Binding-site contacts:
Ligand atom N11 contacts residue LEU86 of chain 1.C at 2.8 Å (h-bond).
Ligand atom C26 contacts residue HIS87 of chain 1.C at 3.3 Å.
Ligand atom C12 contacts residue ILE13 of chain 1.C at 3.8 Å (hydrophobic).
Ligand atom C29 contacts residue LEU86 of chain 1.C at 3.8 Å (hydrophobic).
Ligand atom C20 contacts residue ILE13 of chain 1.C at 3.6 Å (hydrophobic).
Ligand atom C03 contacts residue VAL21 of chain 1.C at 3.8 Å (hydrophobic).
Ligand atom C30 contacts residue ALA34 of chain 1.C at 3.7 Å (hydrophobic).
Ligand atom C27 contacts residue HIS87 of chain 1.C at 3.2 Å.
Ligand atom C08 contacts residue LEU137 of chain 1.C at 3.8 Å (hydrophobic).
Ligand atom C29 contacts residue ALA34 of chain 1.C at 3.7 Å (hydrophobic).
Ligand atom C10 contacts residue LEU86 of chain 1.C at 3.6 Å (hydrophobic).
Ligand atom C30 contacts residue LEU137 of chain 1.C at 3.3 Å (hydrophobic).
Ligand atom O23 contacts residue ASP89 of chain 1.C at 3.6 Å.
Ligand atom C12 contacts residue LEU86 of chain 1.C at 3.4 Å (hydrophobic).
Ligand atom O22 contacts residue ASP89 of chain 1.C at 2.8 Å (salt-bridge).
Ligand atom C18 contacts residue LYS92 of chain 1.C at 3.8 Å.
Ligand atom C17 contacts residue LYS92 of chain 1.C at 3.5 Å.
Ligand atom N28 contacts residue LEU86 of chain 1.C at 3.1 Å (h-bond).
Ligand atom C31 contacts residue LEU137 of chain 1.C at 3.6 Å (hydrophobic).
Ligand atom C27 contacts residue PHE85 of chain 1.C at 3.7 Å (hydrophobic).
Ligand atom C01 contacts residue GLU15 of chain 1.C at 3.5 Å.
Ligand atom C18 contacts residue ILE13 of chain 1.C at 3.8 Å (hydrophobic).
Ligand atom N32 contacts residue VAL67 of chain 1.C at 3.9 Å.
Ligand atom C21 contacts residue ILE13 of chain 1.C at 3.2 Å (hydrophobic).
Ligand atom C14 contacts residue ILE13 of chain 1.C at 3.8 Å (hydrophobic).
Ligand atom N11 contacts residue PHE85 of chain 1.C at 3.3 Å.
Ligand atom C06 contacts residue PHE83 of chain 1.C at 3.7 Å (hydrophobic).
Ligand atom O19 contacts residue ILE13 of chain 1.C at 3.4 Å (h-bond).
Ligand atom C27 contacts residue LEU86 of chain 1.C at 3.6 Å (hydrophobic).
Ligand atom C29 contacts residue LEU137 of chain 1.C at 3.3 Å (hydrophobic).
Ligand atom N32 contacts residue PHE83 of chain 1.C at 3.3 Å.
Ligand atom N04 contacts residue VAL21 of chain 1.C at 3.2 Å.
Ligand atom C12 contacts residue HIS87 of chain 1.C at 3.8 Å.
Ligand atom N28 contacts residue LEU137 of chain 1.C at 3.8 Å.
Ligand atom C01 contacts residue VAL21 of chain 1.C at 3.7 Å (hydrophobic).
Ligand atom C13 contacts residue ILE13 of chain 1.C at 3.6 Å (hydrophobic).
Ligand atom C05 contacts residue VAL21 of chain 1.C at 3.7 Å (hydrophobic).
Ligand atom N11 contacts residue ILE13 of chain 1.C at 3.6 Å.
Ligand atom C29 contacts residue GLU84 of chain 1.C at 3.3 Å.
Ligand atom O22 contacts residue LYS92 of chain 1.C at 3.4 Å.

Sequence of chain 1.C:
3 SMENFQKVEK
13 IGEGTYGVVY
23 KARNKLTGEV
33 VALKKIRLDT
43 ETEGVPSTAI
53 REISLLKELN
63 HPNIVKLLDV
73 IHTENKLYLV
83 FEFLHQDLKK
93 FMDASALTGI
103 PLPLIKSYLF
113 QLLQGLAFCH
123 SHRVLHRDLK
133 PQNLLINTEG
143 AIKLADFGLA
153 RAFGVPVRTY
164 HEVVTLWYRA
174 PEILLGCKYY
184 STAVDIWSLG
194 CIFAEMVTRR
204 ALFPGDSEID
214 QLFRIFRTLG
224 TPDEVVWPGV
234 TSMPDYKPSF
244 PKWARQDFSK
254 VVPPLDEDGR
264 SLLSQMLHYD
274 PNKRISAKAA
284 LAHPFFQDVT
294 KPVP

The protein below binds the small molecule below.
Small molecule (SMILES): CN=c1[nH]c(C)c(-c2nc(Nc3ccc(C)c(S(=O)(=O)N4CCOCC4)c3)ncc2C#N)s1